Sequence of chain 1.C:
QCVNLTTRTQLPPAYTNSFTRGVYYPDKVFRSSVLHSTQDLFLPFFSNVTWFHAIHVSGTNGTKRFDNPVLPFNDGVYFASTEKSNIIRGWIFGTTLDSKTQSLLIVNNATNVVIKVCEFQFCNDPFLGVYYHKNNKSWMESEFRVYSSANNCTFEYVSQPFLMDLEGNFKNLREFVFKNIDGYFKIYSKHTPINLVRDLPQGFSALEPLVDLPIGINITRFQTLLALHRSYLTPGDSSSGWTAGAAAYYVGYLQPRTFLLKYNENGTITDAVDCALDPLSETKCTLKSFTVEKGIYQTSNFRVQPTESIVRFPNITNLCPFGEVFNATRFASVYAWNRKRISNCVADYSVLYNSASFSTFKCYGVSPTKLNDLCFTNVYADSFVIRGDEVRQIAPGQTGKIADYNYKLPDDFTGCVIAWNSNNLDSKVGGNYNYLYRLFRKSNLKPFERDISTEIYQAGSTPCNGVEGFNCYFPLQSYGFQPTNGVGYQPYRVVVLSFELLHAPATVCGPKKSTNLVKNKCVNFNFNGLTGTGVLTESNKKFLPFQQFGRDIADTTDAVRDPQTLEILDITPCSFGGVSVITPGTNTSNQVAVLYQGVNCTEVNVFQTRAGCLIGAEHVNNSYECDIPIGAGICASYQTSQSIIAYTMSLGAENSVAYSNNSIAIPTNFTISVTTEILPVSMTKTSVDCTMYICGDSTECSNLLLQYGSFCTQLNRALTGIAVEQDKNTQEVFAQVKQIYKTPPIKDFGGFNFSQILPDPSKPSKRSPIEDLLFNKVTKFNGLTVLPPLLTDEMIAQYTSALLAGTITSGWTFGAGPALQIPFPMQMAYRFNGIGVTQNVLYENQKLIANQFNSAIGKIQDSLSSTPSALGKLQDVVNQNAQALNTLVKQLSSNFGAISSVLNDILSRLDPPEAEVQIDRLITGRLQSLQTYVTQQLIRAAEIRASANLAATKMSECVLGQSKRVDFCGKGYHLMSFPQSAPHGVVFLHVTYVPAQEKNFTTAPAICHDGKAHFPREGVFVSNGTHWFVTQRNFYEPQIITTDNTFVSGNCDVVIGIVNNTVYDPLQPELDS

The small molecule below binds the protein below.
Small molecule (SMILES): CC(=O)N[C@H]1[C@H](O[C@H]2[C@H](O)[C@@H](NC(C)=O)CO[C@@H]2CO)O[C@H](CO)[C@@H](O)[C@@H]1O

Binding-site contacts:
Ligand atom C4 contacts residue ASN1085 of chain 1.C at 4.2 Å.
Ligand atom O6 contacts residue PHE1090 of chain 1.C at 4.1 Å.
Ligand atom C1 contacts residue THR1087 of chain 1.C at 4.0 Å.
Ligand atom O5 contacts residue ASN1085 of chain 1.C at 2.4 Å (h-bond).
Ligand atom C7 contacts residue THR1087 of chain 1.C at 4.1 Å.
Ligand atom C2 contacts residue ASN1085 of chain 1.C at 2.5 Å.
Ligand atom O7 contacts residue ASN1085 of chain 1.C at 3.7 Å.
Ligand atom C3 contacts residue HIS1088 of chain 1.C at 4.1 Å.
Ligand atom O5 contacts residue HIS1088 of chain 1.C at 4.1 Å.
Ligand atom C7 contacts residue HIS1088 of chain 1.C at 3.8 Å.
Ligand atom C8 contacts residue ASN1085 of chain 1.C at 3.7 Å.
Ligand atom O4 contacts residue HIS1088 of chain 1.C at 4.0 Å.
Ligand atom C5 contacts residue ASN1085 of chain 1.C at 3.7 Å.
Ligand atom C6 contacts residue HIS1088 of chain 1.C at 4.3 Å.
Ligand atom C4 contacts residue HIS1088 of chain 1.C at 4.2 Å.
Ligand atom C5 contacts residue HIS1088 of chain 1.C at 3.7 Å.
Ligand atom C3 contacts residue ASN1085 of chain 1.C at 3.8 Å.
Ligand atom N2 contacts residue THR1087 of chain 1.C at 3.2 Å (h-bond).
Ligand atom C1 contacts residue HIS1088 of chain 1.C at 4.2 Å.
Ligand atom C2 contacts residue THR1087 of chain 1.C at 4.0 Å.
Ligand atom O5 contacts residue PHE1090 of chain 1.C at 3.5 Å.
Ligand atom C8 contacts residue HIS1088 of chain 1.C at 3.6 Å.
Ligand atom C5 contacts residue PHE1090 of chain 1.C at 3.9 Å (hydrophobic).
Ligand atom N2 contacts residue ASN1085 of chain 1.C at 2.9 Å (h-bond).
Ligand atom O7 contacts residue HIS1088 of chain 1.C at 3.8 Å.
Ligand atom C7 contacts residue ASN1085 of chain 1.C at 3.5 Å.
Ligand atom C1 contacts residue PHE1090 of chain 1.C at 4.4 Å (hydrophobic).
Ligand atom C8 contacts residue THR1087 of chain 1.C at 4.1 Å.
Ligand atom N2 contacts residue HIS1088 of chain 1.C at 4.5 Å.
Ligand atom C1 contacts residue ASN1085 of chain 1.C at 1.4 Å.
Ligand atom C6 contacts residue PHE1090 of chain 1.C at 3.5 Å (hydrophobic).
Ligand atom C3 contacts residue THR1087 of chain 1.C at 4.1 Å.